A protein and the small-molecule ligand that binds it are described below.
Small molecule (SMILES): CC(=O)N[C@@H]1[C@@H](O)[C@H](O)[C@@H](CO)O[C@H]1O

Sequence of chain 1.M:
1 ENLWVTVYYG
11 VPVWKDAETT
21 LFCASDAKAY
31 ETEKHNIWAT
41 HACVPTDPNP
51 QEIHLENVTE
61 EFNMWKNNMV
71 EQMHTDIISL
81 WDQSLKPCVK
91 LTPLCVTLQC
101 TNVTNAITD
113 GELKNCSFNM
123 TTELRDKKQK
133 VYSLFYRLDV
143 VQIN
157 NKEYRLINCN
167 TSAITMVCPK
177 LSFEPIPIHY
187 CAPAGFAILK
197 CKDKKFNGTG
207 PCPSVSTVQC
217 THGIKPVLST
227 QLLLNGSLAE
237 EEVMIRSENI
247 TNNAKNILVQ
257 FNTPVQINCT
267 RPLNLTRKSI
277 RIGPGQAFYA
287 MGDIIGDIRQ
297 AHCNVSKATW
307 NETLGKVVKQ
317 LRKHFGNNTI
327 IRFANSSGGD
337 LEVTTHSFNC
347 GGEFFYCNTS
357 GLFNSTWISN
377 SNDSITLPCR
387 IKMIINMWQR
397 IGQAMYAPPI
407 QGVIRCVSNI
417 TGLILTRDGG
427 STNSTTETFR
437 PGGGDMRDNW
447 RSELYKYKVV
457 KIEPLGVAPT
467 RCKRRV

Binding-site contacts:
Ligand atom C1 contacts residue ASN307 of chain 1.M at 1.4 Å.
Ligand atom C5 contacts residue ASN307 of chain 1.M at 3.7 Å.
Ligand atom O7 contacts residue ASN307 of chain 1.M at 3.2 Å (h-bond).
Ligand atom O7 contacts residue SER361 of chain 1.M at 3.8 Å.
Ligand atom C3 contacts residue ASN307 of chain 1.M at 3.9 Å.
Ligand atom C8 contacts residue ASN307 of chain 1.M at 4.4 Å.
Ligand atom C7 contacts residue SER361 of chain 1.M at 4.3 Å.
Ligand atom C4 contacts residue ASN307 of chain 1.M at 4.3 Å.
Ligand atom O7 contacts residue TRP363 of chain 1.M at 4.1 Å.
Ligand atom C8 contacts residue SER361 of chain 1.M at 3.9 Å.
Ligand atom O5 contacts residue ASN307 of chain 1.M at 2.4 Å (h-bond).
Ligand atom N2 contacts residue ASN307 of chain 1.M at 3.0 Å (h-bond).
Ligand atom C2 contacts residue ASN307 of chain 1.M at 2.5 Å.
Ligand atom C7 contacts residue ASN307 of chain 1.M at 3.5 Å.